Sequence of chain 1.A:
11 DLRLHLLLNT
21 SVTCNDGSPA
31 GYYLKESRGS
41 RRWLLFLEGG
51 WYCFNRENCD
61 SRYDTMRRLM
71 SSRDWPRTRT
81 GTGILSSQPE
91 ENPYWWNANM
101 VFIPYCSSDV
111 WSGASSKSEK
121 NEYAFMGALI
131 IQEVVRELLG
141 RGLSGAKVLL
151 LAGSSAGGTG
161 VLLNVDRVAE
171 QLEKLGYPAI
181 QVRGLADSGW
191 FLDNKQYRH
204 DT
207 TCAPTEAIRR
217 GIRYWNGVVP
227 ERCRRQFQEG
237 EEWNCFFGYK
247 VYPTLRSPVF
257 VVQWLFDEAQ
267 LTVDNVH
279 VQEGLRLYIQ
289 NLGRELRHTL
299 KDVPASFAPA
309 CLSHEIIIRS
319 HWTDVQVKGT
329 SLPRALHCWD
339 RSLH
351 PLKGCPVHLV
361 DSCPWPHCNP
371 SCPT

The protein below binds the small molecule below.
Small molecule (SMILES): CC(=O)N[C@@H]1[C@@H](O)[C@H](O)[C@@H](CO)O[C@H]1O

Binding-site contacts:
Ligand atom O5 contacts residue GLU133 of chain 1.A at 4.1 Å.
Ligand atom C5 contacts residue ASN19 of chain 1.A at 3.6 Å.
Ligand atom C1 contacts residue VAL22 of chain 1.A at 4.3 Å (hydrophobic).
Ligand atom O6 contacts residue LEU129 of chain 1.A at 4.0 Å.
Ligand atom O7 contacts residue ARG136 of chain 1.A at 3.1 Å (salt-bridge).
Ligand atom C6 contacts residue LEU129 of chain 1.A at 4.4 Å (hydrophobic).
Ligand atom C3 contacts residue ASN19 of chain 1.A at 3.8 Å.
Ligand atom C2 contacts residue ASN19 of chain 1.A at 2.5 Å.
Ligand atom O5 contacts residue VAL22 of chain 1.A at 3.4 Å.
Ligand atom C7 contacts residue ARG136 of chain 1.A at 4.3 Å.
Ligand atom C1 contacts residue ASN19 of chain 1.A at 1.4 Å.
Ligand atom O7 contacts residue ASN19 of chain 1.A at 3.0 Å (h-bond).
Ligand atom C1 contacts residue GLU133 of chain 1.A at 4.2 Å.
Ligand atom O6 contacts residue VAL22 of chain 1.A at 4.1 Å.
Ligand atom C7 contacts residue ASN19 of chain 1.A at 3.2 Å.
Ligand atom C8 contacts residue ASN19 of chain 1.A at 4.4 Å.
Ligand atom O7 contacts residue GLU133 of chain 1.A at 4.2 Å.
Ligand atom N2 contacts residue ASN19 of chain 1.A at 3.0 Å (h-bond).
Ligand atom C6 contacts residue VAL22 of chain 1.A at 4.0 Å (hydrophobic).
Ligand atom C4 contacts residue ASN19 of chain 1.A at 4.2 Å.
Ligand atom C5 contacts residue VAL22 of chain 1.A at 4.3 Å (hydrophobic).
Ligand atom O5 contacts residue ASN19 of chain 1.A at 2.3 Å (h-bond).